Sequence of chain 1.A:
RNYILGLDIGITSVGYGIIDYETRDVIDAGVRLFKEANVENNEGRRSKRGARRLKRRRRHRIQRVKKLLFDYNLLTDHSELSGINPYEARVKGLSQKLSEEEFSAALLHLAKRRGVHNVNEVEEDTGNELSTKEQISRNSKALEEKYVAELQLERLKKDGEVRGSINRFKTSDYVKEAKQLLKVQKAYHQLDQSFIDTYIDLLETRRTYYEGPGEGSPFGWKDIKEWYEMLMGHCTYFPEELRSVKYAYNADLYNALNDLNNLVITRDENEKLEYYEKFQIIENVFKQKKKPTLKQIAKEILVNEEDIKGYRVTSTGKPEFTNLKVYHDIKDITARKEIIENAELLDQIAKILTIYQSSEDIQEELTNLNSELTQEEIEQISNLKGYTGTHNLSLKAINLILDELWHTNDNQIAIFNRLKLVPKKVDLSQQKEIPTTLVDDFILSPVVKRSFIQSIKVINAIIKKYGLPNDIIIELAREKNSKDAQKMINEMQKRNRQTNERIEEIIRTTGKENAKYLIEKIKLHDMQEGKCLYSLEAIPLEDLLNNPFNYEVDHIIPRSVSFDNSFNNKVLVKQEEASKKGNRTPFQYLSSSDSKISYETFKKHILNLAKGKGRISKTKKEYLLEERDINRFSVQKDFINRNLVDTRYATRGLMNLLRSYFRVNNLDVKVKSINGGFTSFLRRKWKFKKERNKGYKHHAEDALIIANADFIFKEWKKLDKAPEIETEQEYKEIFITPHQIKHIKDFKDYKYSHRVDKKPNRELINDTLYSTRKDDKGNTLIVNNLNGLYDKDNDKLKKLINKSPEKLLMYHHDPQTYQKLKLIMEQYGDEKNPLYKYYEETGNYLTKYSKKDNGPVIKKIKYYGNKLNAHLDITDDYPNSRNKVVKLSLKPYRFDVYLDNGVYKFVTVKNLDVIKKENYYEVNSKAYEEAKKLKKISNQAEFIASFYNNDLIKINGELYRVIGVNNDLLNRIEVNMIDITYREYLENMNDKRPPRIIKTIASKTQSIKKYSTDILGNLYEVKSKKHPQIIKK

This protein binds this small molecule.
Small molecule (SMILES): Cc1cn([C@H]2C[C@H](O[P](=O)(O)OC[C@H]3O[C@@H](n4cnc5c(N)ncnc54)C[C@@H]3O[P](=O)(O)OC[C@H]3O[C@@H](n4cnc5c(=O)nc(N)[nH]c54)C[C@@H]3O)[C@@H](CO[P](=O)(O)O[C@H]3C[C@H](n4cnc5c(N)ncnc54)O[C@@H]3CO[P](=O)(O)O[C@H]3C[C@H](n4cnc5c(N)ncnc54)O[C@@H]3CO[P](=O)(O)O[C@H]3C[C@H](n4cnc5c(=O)nc(N)[nH]c54)O[C@@H]3CO[P](=O)(O)O[C@H]3C[C@H](n4cc(C)c(=O)[nH]c4=O)O[C@@H]3CO[P](=O)(O)O[C@H]3C[C@H](n4cc(C)c(=O)[nH]c4=O)O[C@@H]3CO)O2)c(=O)[nH]c1=O

Binding-site contacts:
Ligand atom O3' contacts residue ASN885 of chain 1.A at 3.2 Å.
Ligand atom N7 contacts residue ARG991 of chain 1.A at 3.7 Å.
Ligand atom O4 contacts residue ARG991 of chain 1.A at 2.6 Å (salt-bridge).
Ligand atom C7 contacts residue LEU989 of chain 1.A at 3.7 Å (hydrophobic).
Ligand atom C5' contacts residue PRO911 of chain 1.A at 3.7 Å (hydrophobic).
Ligand atom C5 contacts residue ARG1015 of chain 1.A at 3.6 Å.
Ligand atom OP1 contacts residue LYS886 of chain 1.A at 2.8 Å (salt-bridge).
Ligand atom C4 contacts residue ARG1015 of chain 1.A at 3.7 Å.
Ligand atom C4' contacts residue SER908 of chain 1.A at 3.6 Å.
Ligand atom N6 contacts residue ARG1015 of chain 1.A at 3.3 Å (salt-bridge).
Ligand atom N7 contacts residue ARG1015 of chain 1.A at 2.8 Å (salt-bridge).
Ligand atom C4' contacts residue ASN885 of chain 1.A at 3.7 Å.
Ligand atom O5' contacts residue LYS910 of chain 1.A at 3.7 Å.
Ligand atom C2' contacts residue ASN985 of chain 1.A at 3.7 Å.
Ligand atom C7 contacts residue ARG991 of chain 1.A at 3.5 Å.
Ligand atom O4' contacts residue SER908 of chain 1.A at 3.2 Å (h-bond).
Ligand atom OP2 contacts residue ASN888 of chain 1.A at 3.5 Å.
Ligand atom C6 contacts residue ARG1015 of chain 1.A at 3.6 Å.
Ligand atom OP1 contacts residue SER908 of chain 1.A at 3.5 Å.
Ligand atom C8 contacts residue ASN985 of chain 1.A at 3.2 Å.
Ligand atom C8 contacts residue ARG1015 of chain 1.A at 3.7 Å.
Ligand atom C4 contacts residue ARG991 of chain 1.A at 3.6 Å.
Ligand atom C2' contacts residue ARG1015 of chain 1.A at 3.7 Å.
Ligand atom OP1 contacts residue ALA889 of chain 1.A at 3.2 Å (h-bond).
Ligand atom O3' contacts residue LEU909 of chain 1.A at 3.7 Å.
Ligand atom C2' contacts residue ASN986 of chain 1.A at 3.6 Å.
Ligand atom OP2 contacts residue ILE982 of chain 1.A at 3.7 Å.
Ligand atom C2' contacts residue ASN985 of chain 1.A at 3.3 Å.
Ligand atom C5' contacts residue ASN885 of chain 1.A at 3.3 Å.
Ligand atom P contacts residue ASN888 of chain 1.A at 3.7 Å.
Ligand atom O6 contacts residue ARG1015 of chain 1.A at 2.9 Å (salt-bridge).
Ligand atom O5' contacts residue ASN888 of chain 1.A at 3.2 Å (h-bond).
Ligand atom C5' contacts residue LYS886 of chain 1.A at 3.7 Å.
Ligand atom N7 contacts residue ASN985 of chain 1.A at 3.0 Å (h-bond).
Ligand atom O5' contacts residue PRO911 of chain 1.A at 3.6 Å.
Ligand atom OP1 contacts residue ASN885 of chain 1.A at 3.7 Å.
Ligand atom O3' contacts residue SER908 of chain 1.A at 3.8 Å.
Ligand atom C7 contacts residue ARG1015 of chain 1.A at 3.8 Å.
Ligand atom OP1 contacts residue ASN888 of chain 1.A at 3.6 Å.
Ligand atom OP1 contacts residue LEU909 of chain 1.A at 2.9 Å (h-bond).